A small-molecule ligand and the protein it binds are described below.
Small molecule (SMILES): CC(=O)N[C@H]1[C@H](O[C@H]2[C@H](O)[C@@H](NC(C)=O)CO[C@@H]2CO)O[C@H](CO)[C@@H](O[C@@H]2O[C@H](CO)[C@@H](O)[C@H](O)[C@@H]2O)[C@@H]1O

Sequence of chain 1.A:
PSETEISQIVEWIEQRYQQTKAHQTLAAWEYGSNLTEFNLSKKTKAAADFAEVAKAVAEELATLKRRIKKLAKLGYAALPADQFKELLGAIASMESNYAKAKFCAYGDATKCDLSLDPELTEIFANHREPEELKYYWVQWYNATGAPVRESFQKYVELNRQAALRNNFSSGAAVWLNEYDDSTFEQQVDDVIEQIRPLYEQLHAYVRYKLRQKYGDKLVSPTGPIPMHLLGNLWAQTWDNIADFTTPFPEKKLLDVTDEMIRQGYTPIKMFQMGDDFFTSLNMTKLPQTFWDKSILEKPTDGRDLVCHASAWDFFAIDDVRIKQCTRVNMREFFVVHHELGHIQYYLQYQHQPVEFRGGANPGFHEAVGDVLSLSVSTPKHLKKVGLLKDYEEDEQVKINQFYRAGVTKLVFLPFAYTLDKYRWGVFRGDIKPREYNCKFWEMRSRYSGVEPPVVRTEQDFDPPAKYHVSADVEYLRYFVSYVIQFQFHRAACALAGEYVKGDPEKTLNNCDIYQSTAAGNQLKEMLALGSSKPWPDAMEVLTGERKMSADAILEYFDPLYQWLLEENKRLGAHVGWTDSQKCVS

Binding-site contacts:
Ligand atom C1 contacts residue ASN48 of chain 1.A at 3.7 Å.
Ligand atom C7 contacts residue ASN43 of chain 1.A at 3.7 Å.
Ligand atom C3 contacts residue ASN43 of chain 1.A at 3.8 Å.
Ligand atom C6 contacts residue ASN48 of chain 1.A at 3.9 Å.
Ligand atom C2 contacts residue ASN43 of chain 1.A at 2.4 Å.
Ligand atom C6 contacts residue PHE47 of chain 1.A at 3.4 Å (hydrophobic).
Ligand atom C5 contacts residue ASN48 of chain 1.A at 4.1 Å.
Ligand atom C8 contacts residue ARG322 of chain 1.A at 3.8 Å.
Ligand atom O6 contacts residue PHE47 of chain 1.A at 3.1 Å.
Ligand atom C6 contacts residue THR45 of chain 1.A at 3.9 Å.
Ligand atom O5 contacts residue ASN48 of chain 1.A at 3.0 Å (h-bond).
Ligand atom C8 contacts residue PHE47 of chain 1.A at 3.4 Å (hydrophobic).
Ligand atom C5 contacts residue ASN43 of chain 1.A at 3.6 Å.
Ligand atom O6 contacts residue ASN48 of chain 1.A at 4.5 Å.
Ligand atom O5 contacts residue THR45 of chain 1.A at 3.5 Å.
Ligand atom C5 contacts residue THR45 of chain 1.A at 4.1 Å.
Ligand atom O6 contacts residue THR45 of chain 1.A at 3.6 Å (h-bond).
Ligand atom C1 contacts residue THR45 of chain 1.A at 3.6 Å.
Ligand atom N2 contacts residue ASN43 of chain 1.A at 3.0 Å (h-bond).
Ligand atom C4 contacts residue ASN43 of chain 1.A at 4.2 Å.
Ligand atom C1 contacts residue ASN43 of chain 1.A at 1.4 Å.
Ligand atom O5 contacts residue ASN43 of chain 1.A at 2.3 Å (h-bond).
Ligand atom O7 contacts residue ASN43 of chain 1.A at 3.9 Å.